Sequence of chain 1.B:
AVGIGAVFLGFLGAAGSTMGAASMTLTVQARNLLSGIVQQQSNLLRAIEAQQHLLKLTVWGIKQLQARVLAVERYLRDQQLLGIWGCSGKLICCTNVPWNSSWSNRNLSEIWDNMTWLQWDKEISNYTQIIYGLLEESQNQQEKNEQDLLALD

Binding-site contacts:
Ligand atom C6 contacts residue THR18 of chain 1.B at 3.6 Å.
Ligand atom O5 contacts residue ILE4 of chain 1.B at 4.3 Å.
Ligand atom O5 contacts residue ASP113 of chain 1.B at 3.8 Å.
Ligand atom C5 contacts residue ASN58 of chain 1.A at 3.6 Å.
Ligand atom N2 contacts residue GLY3 of chain 1.B at 3.5 Å (h-bond).
Ligand atom O5 contacts residue GLY16 of chain 1.B at 3.2 Å (h-bond).
Ligand atom C6 contacts residue GLY16 of chain 1.B at 3.7 Å.
Ligand atom C7 contacts residue ILE4 of chain 1.B at 4.0 Å (hydrophobic).
Ligand atom C1 contacts residue ASN58 of chain 1.A at 1.4 Å.
Ligand atom C2 contacts residue ASN58 of chain 1.A at 2.5 Å.
Ligand atom C6 contacts residue THR116 of chain 1.B at 4.2 Å.
Ligand atom C8 contacts residue GLY3 of chain 1.B at 3.9 Å.
Ligand atom O7 contacts residue ILE4 of chain 1.B at 3.2 Å.
Ligand atom O7 contacts residue GLY3 of chain 1.B at 3.1 Å.
Ligand atom C3 contacts residue ASN58 of chain 1.A at 3.8 Å.
Ligand atom C5 contacts residue ASP113 of chain 1.B at 3.8 Å.
Ligand atom C2 contacts residue GLY3 of chain 1.B at 3.2 Å.
Ligand atom O5 contacts residue ASN58 of chain 1.A at 2.3 Å (h-bond).
Ligand atom C6 contacts residue ILE4 of chain 1.B at 3.8 Å (hydrophobic).
Ligand atom O3 contacts residue ILE4 of chain 1.B at 3.8 Å.
Ligand atom C1 contacts residue GLY16 of chain 1.B at 4.2 Å.
Ligand atom O6 contacts residue THR18 of chain 1.B at 3.6 Å.
Ligand atom C7 contacts residue ASN58 of chain 1.A at 4.2 Å.
Ligand atom O6 contacts residue GLY16 of chain 1.B at 2.9 Å (h-bond).
Ligand atom C6 contacts residue ILE4 of chain 1.B at 3.8 Å (hydrophobic).
Ligand atom O6 contacts residue THR116 of chain 1.B at 3.2 Å.
Ligand atom C5 contacts residue GLY16 of chain 1.B at 4.0 Å.
Ligand atom O5 contacts residue GLY3 of chain 1.B at 4.3 Å.
Ligand atom O5 contacts residue ILE4 of chain 1.B at 3.9 Å.
Ligand atom C6 contacts residue ASP113 of chain 1.B at 3.6 Å.
Ligand atom C5 contacts residue ILE4 of chain 1.B at 4.4 Å (hydrophobic).
Ligand atom O6 contacts residue ASN114 of chain 1.B at 4.4 Å.
Ligand atom C4 contacts residue ASN58 of chain 1.A at 4.3 Å.
Ligand atom C6 contacts residue ASN114 of chain 1.B at 3.8 Å.
Ligand atom C7 contacts residue GLY3 of chain 1.B at 3.5 Å.
Ligand atom C1 contacts residue GLY3 of chain 1.B at 3.7 Å.
Ligand atom O5 contacts residue THR18 of chain 1.B at 4.1 Å.
Ligand atom C5 contacts residue ILE4 of chain 1.B at 3.6 Å (hydrophobic).
Ligand atom N2 contacts residue ASN58 of chain 1.A at 3.0 Å (h-bond).
Ligand atom O6 contacts residue ASP113 of chain 1.B at 2.7 Å (salt-bridge).

A protein and the small-molecule ligand that binds it are described below.
Small molecule (SMILES): CC(=O)N[C@H]1[C@H](O[C@H]2[C@H](O)[C@@H](NC(C)=O)CO[C@@H]2CO)O[C@H](CO)[C@@H](O[C@@H]2O[C@H](CO)[C@@H](O)[C@H](O)[C@@H]2O)[C@@H]1O

Sequence of chain 1.A:
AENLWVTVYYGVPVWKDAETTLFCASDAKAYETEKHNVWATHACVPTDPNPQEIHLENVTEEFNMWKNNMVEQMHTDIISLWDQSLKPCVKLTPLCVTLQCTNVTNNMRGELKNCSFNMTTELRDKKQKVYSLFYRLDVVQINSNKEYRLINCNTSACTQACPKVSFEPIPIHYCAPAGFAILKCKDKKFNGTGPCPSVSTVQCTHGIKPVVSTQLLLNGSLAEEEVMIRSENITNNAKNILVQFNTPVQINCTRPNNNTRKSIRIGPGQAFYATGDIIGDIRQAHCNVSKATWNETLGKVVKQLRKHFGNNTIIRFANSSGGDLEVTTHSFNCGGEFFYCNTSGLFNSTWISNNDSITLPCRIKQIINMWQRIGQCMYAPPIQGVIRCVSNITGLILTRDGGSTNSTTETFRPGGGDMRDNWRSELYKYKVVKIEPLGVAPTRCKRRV